The small molecule below binds the protein below.
Small molecule (SMILES): CCCCCCCCC(=O)CCCCCCCCC(=O)O

Binding-site contacts:
Ligand atom C contacts residue LEU131 of chain 1.A at 3.6 Å (hydrophobic).
Ligand atom C11 contacts residue PHE79 of chain 1.B at 3.8 Å (hydrophobic).
Ligand atom C7 contacts residue CYS53 of chain 1.A at 3.4 Å (hydrophobic).
Ligand atom C5 contacts residue SER170 of chain 1.B at 3.2 Å.
Ligand atom O contacts residue ARG120 of chain 1.A at 3.4 Å (salt-bridge).
Ligand atom C1 contacts residue TYR132 of chain 1.A at 3.5 Å (hydrophobic).
Ligand atom C9 contacts residue PHE128 of chain 1.A at 3.8 Å (hydrophobic).
Ligand atom C6 contacts residue FMN1 of chain 1.J at 3.0 Å.
Ligand atom O2 contacts residue ALA52 of chain 1.A at 3.9 Å.
Ligand atom C6 contacts residue ALA52 of chain 1.A at 3.8 Å (hydrophobic).
Ligand atom C7 contacts residue PHE128 of chain 1.A at 3.6 Å (hydrophobic).
Ligand atom C16 contacts residue ARG120 of chain 1.A at 3.9 Å.
Ligand atom C2 contacts residue PHE139 of chain 1.A at 4.0 Å (hydrophobic).
Ligand atom C10 contacts residue FMN1 of chain 1.J at 3.7 Å.
Ligand atom C contacts residue PHE139 of chain 1.A at 3.5 Å (hydrophobic).
Ligand atom C5 contacts residue GLY171 of chain 1.B at 3.8 Å.
Ligand atom C12 contacts residue TRP107 of chain 1.A at 4.0 Å (hydrophobic).
Ligand atom O2 contacts residue CYS53 of chain 1.A at 2.8 Å (h-bond).
Ligand atom C8 contacts residue CYS53 of chain 1.A at 3.5 Å (hydrophobic).
Ligand atom C1 contacts residue PHE139 of chain 1.A at 3.8 Å (hydrophobic).
Ligand atom C6 contacts residue CYS53 of chain 1.A at 3.7 Å (hydrophobic).
Ligand atom C14 contacts residue ILE124 of chain 1.A at 3.6 Å (hydrophobic).
Ligand atom C13 contacts residue TRP107 of chain 1.A at 3.4 Å (hydrophobic).
Ligand atom C8 contacts residue FMN1 of chain 1.J at 3.3 Å.
Ligand atom C4 contacts residue SER170 of chain 1.B at 3.7 Å.
Ligand atom C12 contacts residue FMN1 of chain 1.J at 3.9 Å.
Ligand atom C5 contacts residue FMN1 of chain 1.J at 3.2 Å.
Ligand atom C11 contacts residue ILE124 of chain 1.A at 4.0 Å (hydrophobic).
Ligand atom C3 contacts residue SER170 of chain 1.B at 3.5 Å.
Ligand atom C10 contacts residue CYS53 of chain 1.A at 3.9 Å (hydrophobic).
Ligand atom C contacts residue TYR132 of chain 1.A at 3.7 Å (hydrophobic).
Ligand atom C12 contacts residue ARG26 of chain 1.B at 3.4 Å.
Ligand atom C9 contacts residue FMN1 of chain 1.J at 3.3 Å.
Ligand atom C13 contacts residue ILE124 of chain 1.A at 3.7 Å (hydrophobic).
Ligand atom C7 contacts residue FMN1 of chain 1.J at 3.3 Å.
Ligand atom C14 contacts residue ARG120 of chain 1.A at 4.0 Å.
Ligand atom O2 contacts residue FMN1 of chain 1.J at 2.7 Å (h-bond).
Ligand atom C17 contacts residue ARG120 of chain 1.A at 3.8 Å.
Ligand atom C15 contacts residue ARG26 of chain 1.B at 3.6 Å.
Ligand atom C16 contacts residue ILE116 of chain 1.A at 4.0 Å (hydrophobic).

Sequence of chain 1.A:
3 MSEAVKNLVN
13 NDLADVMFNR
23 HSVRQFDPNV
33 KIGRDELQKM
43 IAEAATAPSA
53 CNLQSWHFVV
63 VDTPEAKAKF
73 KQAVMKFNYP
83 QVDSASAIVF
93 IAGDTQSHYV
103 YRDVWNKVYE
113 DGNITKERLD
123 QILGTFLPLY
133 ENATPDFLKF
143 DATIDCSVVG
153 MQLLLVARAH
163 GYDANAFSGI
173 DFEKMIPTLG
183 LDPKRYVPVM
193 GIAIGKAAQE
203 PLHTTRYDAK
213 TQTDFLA

Sequence of chain 1.B:
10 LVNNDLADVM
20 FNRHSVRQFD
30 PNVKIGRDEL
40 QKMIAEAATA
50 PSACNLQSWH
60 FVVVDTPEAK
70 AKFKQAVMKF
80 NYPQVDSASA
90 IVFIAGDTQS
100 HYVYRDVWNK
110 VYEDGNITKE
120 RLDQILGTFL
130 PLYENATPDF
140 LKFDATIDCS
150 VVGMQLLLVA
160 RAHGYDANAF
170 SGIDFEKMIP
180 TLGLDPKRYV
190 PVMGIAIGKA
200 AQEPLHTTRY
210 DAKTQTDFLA